Binding-site contacts:
Ligand atom C17 contacts residue ASP168 of chain 1.A at 3.9 Å.
Ligand atom O01 contacts residue ASP168 of chain 1.A at 3.7 Å.
Ligand atom N03 contacts residue TYR164 of chain 1.A at 3.7 Å.
Ligand atom C08 contacts residue TYR164 of chain 1.A at 3.8 Å (hydrophobic).
Ligand atom C12 contacts residue THR167 of chain 1.A at 4.0 Å.
Ligand atom O01 contacts residue TYR164 of chain 1.A at 4.0 Å.
Ligand atom C14 contacts residue ARG721 of chain 1.A at 3.6 Å.
Ligand atom C16 contacts residue THR167 of chain 1.A at 3.6 Å.
Ligand atom C13 contacts residue ARG721 of chain 1.A at 3.6 Å.
Ligand atom O20 contacts residue LEU770 of chain 1.A at 3.8 Å.
Ligand atom C07 contacts residue ASN711 of chain 1.A at 3.9 Å.
Ligand atom C11 contacts residue ILE713 of chain 1.A at 3.9 Å (hydrophobic).
Ligand atom C15 contacts residue ARG721 of chain 1.A at 4.0 Å.
Ligand atom C02 contacts residue TYR164 of chain 1.A at 3.5 Å (hydrophobic).
Ligand atom C18 contacts residue ASP168 of chain 1.A at 3.8 Å.
Ligand atom C11 contacts residue ASP168 of chain 1.A at 3.9 Å.
Ligand atom C09 contacts residue TYR164 of chain 1.A at 3.5 Å (hydrophobic).
Ligand atom C14 contacts residue GLU774 of chain 1.A at 3.2 Å.
Ligand atom C02 contacts residue ASP168 of chain 1.A at 3.7 Å.
Ligand atom C17 contacts residue TYR164 of chain 1.A at 3.5 Å (hydrophobic).
Ligand atom O20 contacts residue ARG712 of chain 1.A at 3.1 Å (salt-bridge).
Ligand atom O20 contacts residue ASN711 of chain 1.A at 2.9 Å (h-bond).
Ligand atom C09 contacts residue ASP168 of chain 1.A at 3.7 Å.
Ligand atom N10 contacts residue ASP168 of chain 1.A at 3.0 Å (salt-bridge).
Ligand atom C06 contacts residue TYR164 of chain 1.A at 3.7 Å (hydrophobic).
Ligand atom C18 contacts residue ILE713 of chain 1.A at 4.0 Å (hydrophobic).
Ligand atom C08 contacts residue ILE713 of chain 1.A at 3.8 Å (hydrophobic).
Ligand atom N19 contacts residue ASP168 of chain 1.A at 2.9 Å (salt-bridge).
Ligand atom C15 contacts residue GLU774 of chain 1.A at 3.6 Å.
Ligand atom C07 contacts residue ARG712 of chain 1.A at 3.3 Å.
Ligand atom C16 contacts residue TYR164 of chain 1.A at 3.7 Å (hydrophobic).
Ligand atom N03 contacts residue ARG712 of chain 1.A at 3.9 Å.
Ligand atom C07 contacts residue TYR164 of chain 1.A at 3.8 Å (hydrophobic).
Ligand atom C06 contacts residue HIS666 of chain 1.A at 3.6 Å.
Ligand atom C18 contacts residue THR167 of chain 1.A at 4.0 Å.
Ligand atom O01 contacts residue HIS666 of chain 1.A at 3.2 Å.
Ligand atom N19 contacts residue TYR164 of chain 1.A at 3.4 Å.
Ligand atom C13 contacts residue TYR722 of chain 1.A at 3.8 Å (hydrophobic).
Ligand atom C17 contacts residue THR167 of chain 1.A at 3.5 Å.
Ligand atom C08 contacts residue ARG712 of chain 1.A at 3.5 Å.

Sequence of chain 1.A:
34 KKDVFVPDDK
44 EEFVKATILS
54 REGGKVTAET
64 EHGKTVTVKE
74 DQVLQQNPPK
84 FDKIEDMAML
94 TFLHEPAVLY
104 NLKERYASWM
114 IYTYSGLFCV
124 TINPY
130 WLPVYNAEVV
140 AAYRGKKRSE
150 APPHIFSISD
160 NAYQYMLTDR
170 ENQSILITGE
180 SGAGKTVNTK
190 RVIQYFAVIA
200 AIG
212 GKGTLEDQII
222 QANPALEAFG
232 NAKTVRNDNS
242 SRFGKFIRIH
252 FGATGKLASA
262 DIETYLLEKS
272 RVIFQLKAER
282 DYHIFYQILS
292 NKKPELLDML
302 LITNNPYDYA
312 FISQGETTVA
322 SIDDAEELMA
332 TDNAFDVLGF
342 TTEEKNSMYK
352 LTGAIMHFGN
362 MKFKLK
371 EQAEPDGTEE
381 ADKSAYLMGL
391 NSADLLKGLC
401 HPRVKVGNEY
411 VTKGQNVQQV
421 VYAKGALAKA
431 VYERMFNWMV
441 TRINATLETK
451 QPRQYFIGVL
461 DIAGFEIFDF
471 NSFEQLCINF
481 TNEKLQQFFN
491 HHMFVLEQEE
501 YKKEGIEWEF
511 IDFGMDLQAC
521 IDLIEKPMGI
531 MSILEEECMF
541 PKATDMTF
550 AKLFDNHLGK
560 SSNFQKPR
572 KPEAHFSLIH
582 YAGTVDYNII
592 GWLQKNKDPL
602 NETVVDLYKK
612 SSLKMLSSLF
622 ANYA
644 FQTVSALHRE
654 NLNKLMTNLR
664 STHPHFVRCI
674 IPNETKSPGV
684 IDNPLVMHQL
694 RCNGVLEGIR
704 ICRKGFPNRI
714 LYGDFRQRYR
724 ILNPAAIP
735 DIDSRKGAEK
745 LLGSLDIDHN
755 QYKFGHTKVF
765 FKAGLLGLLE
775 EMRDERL

A small-molecule ligand and the protein it binds are described below.
Small molecule (SMILES): CC(C)n1c(=O)cc(N[C@@H](C)c2ccccc2)[nH]c1=O